Binding-site contacts:
Ligand atom O1A contacts residue ALA18 of chain 1.A at 2.9 Å (h-bond).
Ligand atom O2B contacts residue SER17 of chain 1.A at 2.7 Å (h-bond).
Ligand atom O2B contacts residue MG1 of chain 1.C at 2.1 Å.
Ligand atom O6 contacts residue ALA146 of chain 1.A at 2.9 Å (h-bond).
Ligand atom N1 contacts residue ASP119 of chain 1.A at 2.9 Å (salt-bridge).
Ligand atom O2B contacts residue LYS16 of chain 1.A at 3.4 Å (salt-bridge).
Ligand atom PB contacts residue MG1 of chain 1.C at 3.2 Å.
Ligand atom O6 contacts residue LYS117 of chain 1.A at 3.4 Å.
Ligand atom C3' contacts residue TYR32 of chain 1.A at 3.4 Å (hydrophobic).
Ligand atom O3G contacts residue GLN61 of chain 1.A at 3.3 Å (h-bond).
Ligand atom O4' contacts residue LYS117 of chain 1.A at 3.0 Å (salt-bridge).
Ligand atom N3B contacts residue GLY13 of chain 1.A at 3.2 Å (h-bond).
Ligand atom O3A contacts residue GLY15 of chain 1.A at 3.3 Å (h-bond).
Ligand atom O2G contacts residue MG1 of chain 1.C at 2.1 Å.
Ligand atom O1B contacts residue LYS16 of chain 1.A at 2.7 Å (salt-bridge).
Ligand atom O2' contacts residue PHE28 of chain 1.A at 3.3 Å.
Ligand atom O1B contacts residue VAL14 of chain 1.A at 3.3 Å (h-bond).
Ligand atom O1G contacts residue TYR32 of chain 1.A at 2.6 Å (h-bond).
Ligand atom N3B contacts residue TYR32 of chain 1.A at 3.1 Å.
Ligand atom N7 contacts residue ASN116 of chain 1.A at 3.1 Å (h-bond).
Ligand atom O6 contacts residue ASN116 of chain 1.A at 3.1 Å (h-bond).
Ligand atom O2' contacts residue ASP30 of chain 1.A at 3.0 Å.
Ligand atom C8 contacts residue ALA18 of chain 1.A at 3.4 Å (hydrophobic).
Ligand atom O6 contacts residue LYS147 of chain 1.A at 3.4 Å (salt-bridge).
Ligand atom O1B contacts residue GLY13 of chain 1.A at 3.4 Å (h-bond).
Ligand atom PG contacts residue MG1 of chain 1.C at 3.4 Å.
Ligand atom N7 contacts residue ALA18 of chain 1.A at 3.5 Å.
Ligand atom O3G contacts residue GLY60 of chain 1.A at 2.5 Å (h-bond).
Ligand atom O1B contacts residue GLY15 of chain 1.A at 3.4 Å (h-bond).
Ligand atom O3G contacts residue LYS16 of chain 1.A at 2.5 Å (salt-bridge).
Ligand atom O2' contacts residue GLU31 of chain 1.A at 3.1 Å (salt-bridge).
Ligand atom O1A contacts residue GLY15 of chain 1.A at 3.4 Å.
Ligand atom O2G contacts residue THR35 of chain 1.A at 3.0 Å.
Ligand atom O3A contacts residue GLY13 of chain 1.A at 3.2 Å.
Ligand atom N2 contacts residue ASP119 of chain 1.A at 2.8 Å (salt-bridge).
Ligand atom O1A contacts residue SER17 of chain 1.A at 3.5 Å (h-bond).
Ligand atom N2 contacts residue LEU120 of chain 1.A at 3.2 Å.
Ligand atom N3B contacts residue MG1 of chain 1.C at 3.2 Å.
Ligand atom PG contacts residue TYR32 of chain 1.A at 3.4 Å.
Ligand atom O3' contacts residue TYR32 of chain 1.A at 3.4 Å (h-bond).

Sequence of chain 1.A:
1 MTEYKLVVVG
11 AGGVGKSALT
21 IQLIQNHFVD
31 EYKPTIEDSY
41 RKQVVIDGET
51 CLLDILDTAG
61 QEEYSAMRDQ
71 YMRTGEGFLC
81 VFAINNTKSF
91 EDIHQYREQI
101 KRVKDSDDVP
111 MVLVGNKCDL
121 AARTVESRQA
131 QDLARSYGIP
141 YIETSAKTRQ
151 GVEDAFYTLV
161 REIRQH

This small molecule binds to this protein.
Small molecule (SMILES): Nc1nc2c(ncn2[C@@H]2O[C@H](CO[P](=O)(O)O[P](=O)(O)NP(=O)(O)O)[C@@H](O)[C@H]2O)c(=O)[nH]1